Sequence of chain 1.A:
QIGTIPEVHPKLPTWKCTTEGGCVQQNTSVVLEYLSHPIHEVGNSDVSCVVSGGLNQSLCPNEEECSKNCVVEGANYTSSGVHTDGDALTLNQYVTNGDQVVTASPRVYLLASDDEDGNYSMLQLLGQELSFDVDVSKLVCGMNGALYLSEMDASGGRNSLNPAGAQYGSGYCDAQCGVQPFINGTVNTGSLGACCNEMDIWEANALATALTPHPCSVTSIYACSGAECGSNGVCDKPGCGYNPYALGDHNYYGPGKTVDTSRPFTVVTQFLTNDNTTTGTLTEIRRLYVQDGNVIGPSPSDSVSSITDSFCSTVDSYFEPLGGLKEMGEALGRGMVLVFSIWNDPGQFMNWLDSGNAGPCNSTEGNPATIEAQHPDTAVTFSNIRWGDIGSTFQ

The protein below binds the small molecule below.
Small molecule (SMILES): CC(=O)N[C@@H]1[C@@H](O)[C@H](O)[C@@H](CO)O[C@H]1O

Binding-site contacts:
Ligand atom N2 contacts residue GLN26 of chain 1.A at 3.2 Å (h-bond).
Ligand atom C1 contacts residue GLN26 of chain 1.A at 4.4 Å.
Ligand atom C3 contacts residue ASN28 of chain 1.A at 3.9 Å.
Ligand atom C5 contacts residue ASN28 of chain 1.A at 3.7 Å.
Ligand atom C1 contacts residue ASN28 of chain 1.A at 1.5 Å.
Ligand atom C2 contacts residue ASN28 of chain 1.A at 2.6 Å.
Ligand atom C7 contacts residue GLN26 of chain 1.A at 3.8 Å.
Ligand atom C2 contacts residue GLN26 of chain 1.A at 4.3 Å.
Ligand atom N2 contacts residue ASN28 of chain 1.A at 3.1 Å (h-bond).
Ligand atom N2 contacts residue GLN27 of chain 1.A at 4.4 Å.
Ligand atom C7 contacts residue ASN28 of chain 1.A at 3.7 Å.
Ligand atom O5 contacts residue ASN28 of chain 1.A at 2.3 Å (h-bond).
Ligand atom C4 contacts residue ASN28 of chain 1.A at 4.3 Å.
Ligand atom C8 contacts residue GLN26 of chain 1.A at 3.4 Å.
Ligand atom C8 contacts residue GLN27 of chain 1.A at 3.3 Å.
Ligand atom O7 contacts residue ASN28 of chain 1.A at 3.6 Å.